A small-molecule ligand and the protein it binds are described below.
Small molecule (SMILES): O=C(O)CNC(=O)NC1CCCCC1

Sequence of chain 2.A:
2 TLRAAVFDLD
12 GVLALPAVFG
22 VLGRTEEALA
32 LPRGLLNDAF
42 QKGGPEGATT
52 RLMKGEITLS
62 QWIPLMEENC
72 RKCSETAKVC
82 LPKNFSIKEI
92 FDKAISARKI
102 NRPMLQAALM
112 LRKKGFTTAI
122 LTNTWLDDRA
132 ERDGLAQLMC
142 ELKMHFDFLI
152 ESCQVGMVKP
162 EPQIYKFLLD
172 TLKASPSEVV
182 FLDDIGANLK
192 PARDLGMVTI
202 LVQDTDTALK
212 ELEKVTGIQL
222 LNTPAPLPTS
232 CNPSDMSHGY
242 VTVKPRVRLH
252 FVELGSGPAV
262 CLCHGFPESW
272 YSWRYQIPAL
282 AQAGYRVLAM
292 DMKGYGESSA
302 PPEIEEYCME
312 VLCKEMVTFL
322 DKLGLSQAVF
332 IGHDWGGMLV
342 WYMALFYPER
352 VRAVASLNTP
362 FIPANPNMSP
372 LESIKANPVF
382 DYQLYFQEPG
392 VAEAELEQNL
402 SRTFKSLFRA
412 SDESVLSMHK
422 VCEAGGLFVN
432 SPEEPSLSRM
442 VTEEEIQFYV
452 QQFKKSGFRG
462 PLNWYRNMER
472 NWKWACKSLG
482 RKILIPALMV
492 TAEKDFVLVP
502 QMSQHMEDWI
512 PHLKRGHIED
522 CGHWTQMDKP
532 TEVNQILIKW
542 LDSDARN

Binding-site contacts:
Ligand atom C11 contacts residue PHE267 of chain 2.A at 4.1 Å (hydrophobic).
Ligand atom C1 contacts residue TYR466 of chain 2.A at 3.8 Å (hydrophobic).
Ligand atom O8 contacts residue LEU499 of chain 2.A at 3.9 Å.
Ligand atom N2 contacts residue TYR466 of chain 2.A at 2.8 Å (h-bond).
Ligand atom C3 contacts residue TYR466 of chain 2.A at 3.3 Å (hydrophobic).
Ligand atom C3 contacts residue TYR383 of chain 2.A at 2.7 Å (hydrophobic).
Ligand atom C14 contacts residue TYR383 of chain 2.A at 3.8 Å (hydrophobic).
Ligand atom O8 contacts residue TYR383 of chain 2.A at 3.0 Å (h-bond).
Ligand atom C5 contacts residue ASP335 of chain 2.A at 4.1 Å.
Ligand atom C11 contacts residue LEU408 of chain 2.A at 4.2 Å (hydrophobic).
Ligand atom C11 contacts residue TRP525 of chain 2.A at 3.8 Å (hydrophobic).
Ligand atom C3 contacts residue HIS524 of chain 2.A at 4.3 Å.
Ligand atom C13 contacts residue VAL498 of chain 2.A at 4.1 Å (hydrophobic).
Ligand atom O8 contacts residue VAL498 of chain 2.A at 3.5 Å.
Ligand atom C1 contacts residue PHE267 of chain 2.A at 4.2 Å (hydrophobic).
Ligand atom C5 contacts residue LEU499 of chain 2.A at 3.9 Å (hydrophobic).
Ligand atom C5 contacts residue TYR383 of chain 2.A at 3.6 Å (hydrophobic).
Ligand atom C10 contacts residue TYR383 of chain 2.A at 4.2 Å (hydrophobic).
Ligand atom O8 contacts residue HIS524 of chain 2.A at 4.2 Å.
Ligand atom C1 contacts residue ASP335 of chain 2.A at 3.6 Å.
Ligand atom O9 contacts residue TRP336 of chain 2.A at 3.0 Å.
Ligand atom O8 contacts residue ASP335 of chain 2.A at 3.6 Å.
Ligand atom O7 contacts residue MET339 of chain 2.A at 3.5 Å.
Ligand atom C12 contacts residue MET419 of chain 2.A at 3.5 Å (hydrophobic).
Ligand atom C10 contacts residue TYR466 of chain 2.A at 3.7 Å (hydrophobic).
Ligand atom C3 contacts residue ASP335 of chain 2.A at 2.9 Å.
Ligand atom N2 contacts residue TYR383 of chain 2.A at 3.1 Å (h-bond).
Ligand atom C1 contacts residue TYR383 of chain 2.A at 3.9 Å (hydrophobic).
Ligand atom C10 contacts residue PHE267 of chain 2.A at 3.5 Å (hydrophobic).
Ligand atom N2 contacts residue ASP335 of chain 2.A at 2.8 Å (salt-bridge).
Ligand atom N2 contacts residue HIS524 of chain 2.A at 4.1 Å.
Ligand atom C13 contacts residue MET419 of chain 2.A at 3.6 Å (hydrophobic).
Ligand atom O9 contacts residue TYR466 of chain 2.A at 3.8 Å.
Ligand atom N4 contacts residue TYR383 of chain 2.A at 3.0 Å (h-bond).
Ligand atom N4 contacts residue TYR466 of chain 2.A at 3.1 Å (h-bond).
Ligand atom C5 contacts residue GLN384 of chain 2.A at 4.0 Å.
Ligand atom C6 contacts residue TRP336 of chain 2.A at 4.1 Å (hydrophobic).
Ligand atom N4 contacts residue ASP335 of chain 2.A at 3.1 Å (salt-bridge).
Ligand atom C1 contacts residue HIS524 of chain 2.A at 3.7 Å.
Ligand atom C14 contacts residue VAL498 of chain 2.A at 4.0 Å (hydrophobic).